Binding-site contacts:
Ligand atom CAI contacts residue TYR131 of chain 1.A at 3.6 Å (hydrophobic).
Ligand atom CAC contacts residue VAL198 of chain 1.A at 3.3 Å (hydrophobic).
Ligand atom CAS contacts residue GLU99 of chain 1.A at 3.4 Å.
Ligand atom CAC contacts residue HIS199 of chain 1.A at 3.4 Å.
Ligand atom NBA contacts residue TYR131 of chain 1.A at 3.5 Å.
Ligand atom C4 contacts residue LEU208 of chain 1.A at 3.5 Å (hydrophobic).
Ligand atom OAE contacts residue VAL198 of chain 1.A at 3.5 Å (h-bond).
Ligand atom N3 contacts residue LEU208 of chain 1.A at 3.6 Å.
Ligand atom CAS contacts residue ASP219 of chain 1.A at 3.6 Å.
Ligand atom CBI contacts residue THR129 of chain 1.A at 3.3 Å.
Ligand atom NBD contacts residue MET103 of chain 1.A at 3.5 Å (h-bond).
Ligand atom NBA contacts residue CYS132 of chain 1.A at 3.0 Å (h-bond).
Ligand atom CAA contacts residue THR129 of chain 1.A at 3.3 Å.
Ligand atom CAA contacts residue ILE127 of chain 1.A at 3.7 Å (hydrophobic).
Ligand atom CAO contacts residue ILE127 of chain 1.A at 3.7 Å (hydrophobic).
Ligand atom CBJ contacts residue GLU99 of chain 1.A at 3.6 Å.
Ligand atom NAZ contacts residue CYS218 of chain 1.A at 3.4 Å.
Ligand atom C5 contacts residue PHE220 of chain 1.A at 3.5 Å (hydrophobic).
Ligand atom OAE contacts residue HIS199 of chain 1.A at 3.2 Å.
Ligand atom OAE contacts residue CYS197 of chain 1.A at 3.5 Å (h-bond).
Ligand atom CBM contacts residue LEU208 of chain 1.A at 3.7 Å (hydrophobic).
Ligand atom CBO contacts residue THR129 of chain 1.A at 3.4 Å.
Ligand atom OAD contacts residue CYS218 of chain 1.A at 3.4 Å.
Ligand atom CAT contacts residue HIS199 of chain 1.A at 3.2 Å.
Ligand atom NBD contacts residue GLU99 of chain 1.A at 3.1 Å (salt-bridge).
Ligand atom CBF contacts residue GLU99 of chain 1.A at 3.4 Å.
Ligand atom CAO contacts residue THR129 of chain 1.A at 3.6 Å.
Ligand atom CAA contacts residue ALA80 of chain 1.A at 3.5 Å (hydrophobic).
Ligand atom OAD contacts residue ASP219 of chain 1.A at 2.9 Å (salt-bridge).
Ligand atom CBG contacts residue CYS197 of chain 1.A at 3.5 Å (hydrophobic).
Ligand atom CAL contacts residue LEU54 of chain 1.A at 3.7 Å (hydrophobic).
Ligand atom CAO contacts residue LYS82 of chain 1.A at 3.5 Å.
Ligand atom CAH contacts residue ILE217 of chain 1.A at 3.5 Å (hydrophobic).
Ligand atom CAR contacts residue MET103 of chain 1.A at 3.5 Å (hydrophobic).
Ligand atom CAM contacts residue MET103 of chain 1.A at 3.5 Å (hydrophobic).
Ligand atom NAZ contacts residue HIS199 of chain 1.A at 3.5 Å (h-bond).
Ligand atom NBE contacts residue THR129 of chain 1.A at 2.9 Å (h-bond).
Ligand atom CAQ contacts residue GLU99 of chain 1.A at 3.5 Å.
Ligand atom CBK contacts residue GLU99 of chain 1.A at 3.5 Å.
Ligand atom CAI contacts residue CYS132 of chain 1.A at 3.2 Å (hydrophobic).

A small-molecule ligand and the protein it binds are described below.
Small molecule (SMILES): Cc1ccc(NC(=O)c2ccc(CN(CCN(C)C)C(=O)c3cccnc3)cc2)cc1Nc1nccc(-c2cccnc2)n1

Sequence of chain 1.A:
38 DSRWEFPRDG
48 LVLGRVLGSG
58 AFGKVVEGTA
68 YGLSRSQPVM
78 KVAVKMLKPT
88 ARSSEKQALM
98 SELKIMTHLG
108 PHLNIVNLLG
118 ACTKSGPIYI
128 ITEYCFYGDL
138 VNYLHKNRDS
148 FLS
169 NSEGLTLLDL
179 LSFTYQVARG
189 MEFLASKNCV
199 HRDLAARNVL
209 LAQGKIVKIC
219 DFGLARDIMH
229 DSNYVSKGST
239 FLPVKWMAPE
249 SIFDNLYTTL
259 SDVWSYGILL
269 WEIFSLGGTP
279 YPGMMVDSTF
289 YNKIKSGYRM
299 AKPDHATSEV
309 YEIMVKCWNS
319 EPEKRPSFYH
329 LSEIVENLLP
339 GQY